The small molecule below binds the protein below.
Small molecule (SMILES): CC[C@@](O)(C(=O)O)c1cc2n(c(=O)c1CO)Cc1cc3c(CN(C)C)c(O)ccc3nc1-2

Binding-site contacts:
Ligand atom O24 contacts residue ARG191 of chain 1.D at 3.3 Å (salt-bridge).
Ligand atom C13 contacts residue TTC1 of chain 1.F at 0.3 Å.
Ligand atom C9 contacts residue TTC1 of chain 1.F at 0.3 Å.
Ligand atom C7 contacts residue TTC1 of chain 1.F at 0.2 Å.
Ligand atom C30 contacts residue TTC1 of chain 1.F at 0.4 Å.
Ligand atom C16 contacts residue TTC1 of chain 1.F at 0.3 Å.
Ligand atom C19 contacts residue TTC1 of chain 1.F at 0.3 Å.
Ligand atom C20 contacts residue LYS359 of chain 1.D at 3.6 Å.
Ligand atom C11 contacts residue TTC1 of chain 1.F at 0.2 Å.
Ligand atom N10 contacts residue TTC1 of chain 1.F at 0.2 Å (h-bond).
Ligand atom C27 contacts residue TTC1 of chain 1.F at 0.2 Å.
Ligand atom O19 contacts residue ASN549 of chain 1.D at 3.3 Å (h-bond).
Ligand atom O22 contacts residue TTC1 of chain 1.F at 1.3 Å (h-bond).
Ligand atom O23 contacts residue LYS359 of chain 1.D at 2.4 Å (salt-bridge).
Ligand atom C1 contacts residue TTC1 of chain 1.F at 0.1 Å.
Ligand atom C4 contacts residue TTC1 of chain 1.F at 0.1 Å.
Ligand atom C31 contacts residue TTC1 of chain 1.F at 0.4 Å.
Ligand atom C25 contacts residue ASP360 of chain 1.D at 3.7 Å.
Ligand atom O24 contacts residue TTC1 of chain 1.F at 0.4 Å (h-bond).
Ligand atom O22 contacts residue THR545 of chain 1.D at 3.4 Å.
Ligand atom O23 contacts residue TTC1 of chain 1.F at 1.0 Å (h-bond).
Ligand atom C5 contacts residue TTC1 of chain 1.F at 0.2 Å.
Ligand atom C25 contacts residue TTC1 of chain 1.F at 0.6 Å.
Ligand atom C3 contacts residue TTC1 of chain 1.F at 0.2 Å.
Ligand atom C21 contacts residue TTC1 of chain 1.F at 0.4 Å.
Ligand atom C29 contacts residue TTC1 of chain 1.F at 0.6 Å.
Ligand atom C8 contacts residue TTC1 of chain 1.F at 0.3 Å.
Ligand atom C17 contacts residue TTC1 of chain 1.F at 0.3 Å.
Ligand atom O26 contacts residue TTC1 of chain 1.F at 0.5 Å (h-bond).
Ligand atom C6 contacts residue TTC1 of chain 1.F at 0.1 Å.
Ligand atom C14 contacts residue TTC1 of chain 1.F at 0.2 Å.
Ligand atom O22 contacts residue PTR550 of chain 1.D at 3.7 Å.
Ligand atom N12 contacts residue TTC1 of chain 1.F at 0.2 Å (h-bond).
Ligand atom O18 contacts residue TTC1 of chain 1.F at 0.1 Å (h-bond).
Ligand atom C20 contacts residue TTC1 of chain 1.F at 0.7 Å.
Ligand atom O19 contacts residue TTC1 of chain 1.F at 1.5 Å.
Ligand atom C2 contacts residue TTC1 of chain 1.F at 0.2 Å.
Ligand atom N28 contacts residue TTC1 of chain 1.F at 0.1 Å (h-bond).
Ligand atom C15 contacts residue TTC1 of chain 1.F at 0.3 Å.
Ligand atom O24 contacts residue ASP360 of chain 1.D at 2.9 Å (salt-bridge).

Sequence of chain 1.D:
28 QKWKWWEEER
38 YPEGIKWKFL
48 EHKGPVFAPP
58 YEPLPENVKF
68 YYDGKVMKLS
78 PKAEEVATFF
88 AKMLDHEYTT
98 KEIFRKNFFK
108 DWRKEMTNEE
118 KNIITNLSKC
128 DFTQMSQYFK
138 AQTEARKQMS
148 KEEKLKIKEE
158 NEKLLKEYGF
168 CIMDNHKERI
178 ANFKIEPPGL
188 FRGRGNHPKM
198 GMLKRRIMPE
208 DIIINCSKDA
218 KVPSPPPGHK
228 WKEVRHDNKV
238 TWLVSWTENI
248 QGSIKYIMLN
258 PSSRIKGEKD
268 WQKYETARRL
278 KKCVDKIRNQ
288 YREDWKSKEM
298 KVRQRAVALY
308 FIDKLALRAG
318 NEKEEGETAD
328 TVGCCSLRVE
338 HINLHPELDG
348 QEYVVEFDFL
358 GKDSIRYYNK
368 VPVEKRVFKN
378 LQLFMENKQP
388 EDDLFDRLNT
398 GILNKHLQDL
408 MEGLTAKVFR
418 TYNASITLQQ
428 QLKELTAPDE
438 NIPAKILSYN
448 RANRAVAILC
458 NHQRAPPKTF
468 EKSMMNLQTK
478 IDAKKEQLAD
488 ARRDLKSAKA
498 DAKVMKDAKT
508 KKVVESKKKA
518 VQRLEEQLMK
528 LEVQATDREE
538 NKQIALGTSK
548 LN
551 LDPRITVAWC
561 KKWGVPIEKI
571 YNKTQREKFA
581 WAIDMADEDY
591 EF